Sequence of chain 4.D:
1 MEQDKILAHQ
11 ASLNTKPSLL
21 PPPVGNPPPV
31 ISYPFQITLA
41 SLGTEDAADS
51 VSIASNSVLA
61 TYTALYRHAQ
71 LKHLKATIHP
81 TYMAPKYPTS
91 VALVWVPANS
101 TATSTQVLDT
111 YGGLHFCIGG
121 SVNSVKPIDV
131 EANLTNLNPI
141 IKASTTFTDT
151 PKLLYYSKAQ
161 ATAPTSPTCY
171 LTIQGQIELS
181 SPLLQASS

Sequence of chain 4.E:
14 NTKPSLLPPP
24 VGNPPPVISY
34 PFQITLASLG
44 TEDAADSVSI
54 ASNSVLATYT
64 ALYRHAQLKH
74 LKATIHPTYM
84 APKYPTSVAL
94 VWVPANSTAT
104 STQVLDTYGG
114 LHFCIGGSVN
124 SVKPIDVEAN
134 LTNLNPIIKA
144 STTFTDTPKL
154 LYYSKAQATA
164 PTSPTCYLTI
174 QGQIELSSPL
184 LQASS

Sequence of chain 3.D:
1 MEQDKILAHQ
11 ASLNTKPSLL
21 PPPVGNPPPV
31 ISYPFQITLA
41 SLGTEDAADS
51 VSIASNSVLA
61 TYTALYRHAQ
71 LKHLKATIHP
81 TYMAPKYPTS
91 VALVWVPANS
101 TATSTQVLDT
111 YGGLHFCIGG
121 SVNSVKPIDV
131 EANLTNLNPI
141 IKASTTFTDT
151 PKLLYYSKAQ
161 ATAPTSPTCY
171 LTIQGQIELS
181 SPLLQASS

Sequence of chain 3.C:
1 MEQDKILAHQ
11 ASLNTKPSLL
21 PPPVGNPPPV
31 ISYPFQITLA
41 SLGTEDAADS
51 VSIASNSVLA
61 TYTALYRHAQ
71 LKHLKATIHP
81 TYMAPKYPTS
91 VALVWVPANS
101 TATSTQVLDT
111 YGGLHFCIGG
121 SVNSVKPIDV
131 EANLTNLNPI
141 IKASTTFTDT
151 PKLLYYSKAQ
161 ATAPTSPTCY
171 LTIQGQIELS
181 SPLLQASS

The small molecule below binds the protein below.
Small molecule (SMILES): O=c1ccn([C@@H]2O[C@H](CO[P](=O)(O)O[C@H]3[C@@H](O)[C@H](n4ccc(=O)[nH]c4=O)O[C@@H]3CO[P](=O)(O)O[C@H]3[C@@H](O)[C@H](n4ccc(=O)[nH]c4=O)O[C@@H]3CO[P](=O)(O)O[C@H]3[C@@H](O)[C@H](n4ccc(=O)[nH]c4=O)O[C@@H]3CO[P](=O)(O)O[C@H]3[C@@H](O)[C@H](n4ccc(=O)[nH]c4=O)O[C@@H]3CO[P](=O)(O)O[C@H]3[C@@H](O)[C@H](n4ccc(=O)[nH]c4=O)O[C@@H]3CO[P](=O)(O)O[C@H]3[C@@H](O)[C@H](n4ccc(=O)[nH]c4=O)O[C@@H]3COP(=O)(O)O)[C@@H](O)[C@H]2O)c(=O)[nH]1

Sequence of chain 4.C:
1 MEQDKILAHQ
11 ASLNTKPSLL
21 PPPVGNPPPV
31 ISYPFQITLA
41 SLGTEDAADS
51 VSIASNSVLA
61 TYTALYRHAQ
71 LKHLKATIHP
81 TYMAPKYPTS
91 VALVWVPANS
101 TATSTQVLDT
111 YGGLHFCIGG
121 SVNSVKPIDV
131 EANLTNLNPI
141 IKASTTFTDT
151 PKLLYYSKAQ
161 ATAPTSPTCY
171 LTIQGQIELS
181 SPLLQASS

Binding-site contacts:
Ligand atom O4 contacts residue ASP129 of chain 3.D at 0.2 Å (salt-bridge).
Ligand atom C1' contacts residue LYS5 of chain 3.C at 2.4 Å.
Ligand atom C2 contacts residue LYS5 of chain 3.C at 1.8 Å.
Ligand atom OP1 contacts residue ASP4 of chain 3.C at 2.7 Å (salt-bridge).
Ligand atom C4 contacts residue LYS5 of chain 3.C at 2.0 Å.
Ligand atom N3 contacts residue LYS5 of chain 3.C at 2.1 Å (salt-bridge).
Ligand atom N3 contacts residue LYS75 of chain 3.D at 2.7 Å (salt-bridge).
Ligand atom OP1 contacts residue ALA11 of chain 4.D at 2.6 Å (h-bond).
Ligand atom OP1 contacts residue LEU7 of chain 4.D at 2.8 Å (h-bond).
Ligand atom OP2 contacts residue HIS9 of chain 4.D at 2.5 Å (h-bond).
Ligand atom C6 contacts residue GLN36 of chain 3.D at 2.8 Å.
Ligand atom OP2 contacts residue PRO127 of chain 3.D at 2.4 Å.
Ligand atom OP2 contacts residue SER12 of chain 4.D at 2.7 Å (h-bond).
Ligand atom C5 contacts residue ASP129 of chain 3.D at 2.4 Å.
Ligand atom C4 contacts residue ASP129 of chain 3.D at 1.2 Å.
Ligand atom O5' contacts residue HIS79 of chain 3.D at 2.7 Å (h-bond).
Ligand atom C5 contacts residue LYS5 of chain 3.C at 1.1 Å.
Ligand atom OP1 contacts residue HIS9 of chain 4.D at 2.6 Å (h-bond).
Ligand atom C6 contacts residue THR172 of chain 3.D at 2.8 Å.
Ligand atom O4 contacts residue GLU131 of chain 3.D at 2.6 Å (salt-bridge).
Ligand atom C5 contacts residue GLN36 of chain 3.D at 2.5 Å.
Ligand atom C6 contacts residue LYS5 of chain 3.C at 0.7 Å.
Ligand atom O4 contacts residue THR172 of chain 3.D at 2.5 Å.
Ligand atom O3' contacts residue LEU114 of chain 4.E at 2.8 Å.
Ligand atom OP2 contacts residue GLN174 of chain 3.D at 2.7 Å (h-bond).
Ligand atom N3 contacts residue ILE173 of chain 3.D at 2.6 Å.
Ligand atom O2' contacts residue LYS75 of chain 3.D at 2.4 Å.
Ligand atom C5 contacts residue THR172 of chain 3.D at 2.4 Å.
Ligand atom O2' contacts residue LEU114 of chain 4.E at 2.2 Å.
Ligand atom C4 contacts residue GLN36 of chain 3.D at 2.7 Å.
Ligand atom C2' contacts residue GLN174 of chain 3.D at 2.8 Å.
Ligand atom OP1 contacts residue HIS115 of chain 4.E at 2.2 Å (h-bond).
Ligand atom O2 contacts residue THR77 of chain 3.D at 2.7 Å (h-bond).
Ligand atom C5' contacts residue ALA11 of chain 4.D at 2.7 Å (hydrophobic).
Ligand atom C4 contacts residue THR172 of chain 3.D at 2.4 Å.
Ligand atom N1 contacts residue LYS5 of chain 3.C at 1.1 Å (salt-bridge).
Ligand atom O4 contacts residue ILE173 of chain 3.D at 2.3 Å (h-bond).
Ligand atom OP2 contacts residue GLY25 of chain 4.C at 2.7 Å (h-bond).
Ligand atom N3 contacts residue ASP129 of chain 3.D at 1.7 Å (salt-bridge).
Ligand atom O2 contacts residue LYS75 of chain 3.D at 2.5 Å (salt-bridge).